Sequence of chain 1.B:
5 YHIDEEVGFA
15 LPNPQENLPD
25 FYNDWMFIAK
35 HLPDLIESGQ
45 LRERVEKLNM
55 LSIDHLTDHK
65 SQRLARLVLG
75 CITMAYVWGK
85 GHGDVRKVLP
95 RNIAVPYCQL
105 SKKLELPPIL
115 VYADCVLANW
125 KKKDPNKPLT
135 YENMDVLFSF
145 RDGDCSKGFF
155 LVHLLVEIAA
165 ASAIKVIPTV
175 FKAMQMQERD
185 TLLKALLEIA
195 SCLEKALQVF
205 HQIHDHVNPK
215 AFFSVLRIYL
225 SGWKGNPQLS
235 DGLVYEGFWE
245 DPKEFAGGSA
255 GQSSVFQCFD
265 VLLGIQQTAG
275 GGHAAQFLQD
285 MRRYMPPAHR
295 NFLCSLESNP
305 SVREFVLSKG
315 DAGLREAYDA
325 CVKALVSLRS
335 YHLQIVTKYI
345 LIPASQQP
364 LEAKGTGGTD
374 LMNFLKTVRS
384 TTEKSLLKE

A small-molecule ligand and the protein it binds are described below.
Small molecule (SMILES): OCCc1c[nH]c2ccccc12

Binding-site contacts:
Ligand atom C5 contacts residue LEU329 of chain 1.B at 4.1 Å (hydrophobic).
Ligand atom C9 contacts residue LEU332 of chain 1.B at 4.3 Å (hydrophobic).
Ligand atom C1 contacts residue LEU332 of chain 1.B at 4.1 Å (hydrophobic).
Ligand atom C3 contacts residue VAL160 of chain 1.B at 3.8 Å (hydrophobic).
Ligand atom C6 contacts residue PHE260 of chain 1.B at 3.9 Å (hydrophobic).
Ligand atom C6 contacts residue LEU332 of chain 1.B at 4.3 Å (hydrophobic).
Ligand atom N1 contacts residue PHE260 of chain 1.B at 3.2 Å (h-bond).
Ligand atom C2 contacts residue PHE260 of chain 1.B at 3.8 Å (hydrophobic).
Ligand atom C2 contacts residue VAL160 of chain 1.B at 4.2 Å (hydrophobic).
Ligand atom C5 contacts residue PHE263 of chain 1.B at 4.0 Å (hydrophobic).
Ligand atom C10 contacts residue HEM1 of chain 1.G at 4.0 Å.
Ligand atom C4 contacts residue PHE260 of chain 1.B at 3.5 Å (hydrophobic).
Ligand atom N1 contacts residue ARG333 of chain 1.B at 3.9 Å.
Ligand atom C4 contacts residue LEU197 of chain 1.B at 3.9 Å (hydrophobic).
Ligand atom C10 contacts residue HIS336 of chain 1.B at 3.7 Å.
Ligand atom C1 contacts residue HEM1 of chain 1.G at 4.0 Å.
Ligand atom C7 contacts residue ARG333 of chain 1.B at 3.8 Å.
Ligand atom N1 contacts residue LEU329 of chain 1.B at 3.9 Å.
Ligand atom C3 contacts residue HEM1 of chain 1.G at 4.2 Å.
Ligand atom C4 contacts residue ALA164 of chain 1.B at 4.0 Å (hydrophobic).
Ligand atom C5 contacts residue LEU197 of chain 1.B at 4.2 Å (hydrophobic).
Ligand atom C8 contacts residue LEU332 of chain 1.B at 4.3 Å (hydrophobic).
Ligand atom C7 contacts residue HEM1 of chain 1.G at 3.7 Å.
Ligand atom O1 contacts residue ARG333 of chain 1.B at 3.6 Å.
Ligand atom C9 contacts residue HEM1 of chain 1.G at 3.7 Å.
Ligand atom O1 contacts residue HEM1 of chain 1.G at 2.7 Å (h-bond).
Ligand atom O1 contacts residue HIS336 of chain 1.B at 3.6 Å.
Ligand atom C5 contacts residue PHE260 of chain 1.B at 3.7 Å (hydrophobic).
Ligand atom C10 contacts residue LEU332 of chain 1.B at 3.5 Å (hydrophobic).
Ligand atom C4 contacts residue LEU332 of chain 1.B at 4.1 Å (hydrophobic).
Ligand atom C1 contacts residue PHE260 of chain 1.B at 4.0 Å (hydrophobic).
Ligand atom C10 contacts residue ARG333 of chain 1.B at 3.6 Å.
Ligand atom C2 contacts residue LEU332 of chain 1.B at 3.9 Å (hydrophobic).
Ligand atom C6 contacts residue LEU329 of chain 1.B at 4.1 Å (hydrophobic).
Ligand atom C3 contacts residue PHE260 of chain 1.B at 3.5 Å (hydrophobic).
Ligand atom C3 contacts residue LEU332 of chain 1.B at 3.9 Å (hydrophobic).
Ligand atom C5 contacts residue LEU332 of chain 1.B at 4.3 Å (hydrophobic).
Ligand atom C7 contacts residue PHE260 of chain 1.B at 4.1 Å (hydrophobic).
Ligand atom C2 contacts residue HEM1 of chain 1.G at 3.4 Å.
Ligand atom C8 contacts residue HEM1 of chain 1.G at 3.8 Å.